This protein binds this small molecule.
Small molecule (SMILES): CC(=O)N[C@H]1[C@H]([C@H](O)[C@H](O)CO)O[C@@](O)(C(=O)O)C[C@@H]1O

Sequence of chain 9.A:
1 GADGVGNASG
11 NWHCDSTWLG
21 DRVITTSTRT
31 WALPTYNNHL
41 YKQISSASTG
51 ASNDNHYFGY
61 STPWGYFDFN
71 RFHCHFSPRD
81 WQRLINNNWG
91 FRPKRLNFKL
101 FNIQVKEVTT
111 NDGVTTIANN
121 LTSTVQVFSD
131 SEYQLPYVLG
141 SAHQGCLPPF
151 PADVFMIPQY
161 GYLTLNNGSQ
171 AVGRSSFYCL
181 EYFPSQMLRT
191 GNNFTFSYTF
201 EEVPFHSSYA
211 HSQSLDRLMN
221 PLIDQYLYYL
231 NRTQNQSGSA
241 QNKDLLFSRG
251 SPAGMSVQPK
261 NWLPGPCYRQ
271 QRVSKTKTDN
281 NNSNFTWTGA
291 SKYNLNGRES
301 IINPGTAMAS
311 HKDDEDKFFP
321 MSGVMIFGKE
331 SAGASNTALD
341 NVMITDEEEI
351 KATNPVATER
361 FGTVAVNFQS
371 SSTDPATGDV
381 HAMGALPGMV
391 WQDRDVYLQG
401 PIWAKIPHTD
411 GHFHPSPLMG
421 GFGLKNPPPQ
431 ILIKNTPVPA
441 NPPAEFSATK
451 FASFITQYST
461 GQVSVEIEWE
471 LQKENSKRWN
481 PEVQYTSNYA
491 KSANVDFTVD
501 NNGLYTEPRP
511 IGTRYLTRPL

Binding-site contacts:
Ligand atom O10 contacts residue SER256 of chain 9.A at 3.5 Å (h-bond).
Ligand atom O1B contacts residue ARG232 of chain 9.A at 2.5 Å (salt-bridge).
Ligand atom O4 contacts residue VAL257 of chain 9.A at 3.1 Å.
Ligand atom C3 contacts residue ASN231 of chain 9.A at 3.9 Å.
Ligand atom O2 contacts residue ARG232 of chain 9.A at 4.5 Å.
Ligand atom O4 contacts residue ASN231 of chain 9.A at 4.2 Å.
Ligand atom C1 contacts residue ARG232 of chain 9.A at 3.6 Å.
Ligand atom C11 contacts residue GLY254 of chain 9.A at 3.6 Å.
Ligand atom O1B contacts residue ASN231 of chain 9.A at 4.3 Å.
Ligand atom C11 contacts residue ALA253 of chain 9.A at 3.6 Å (hydrophobic).
Ligand atom O1A contacts residue ARG232 of chain 9.A at 3.5 Å.
Ligand atom C10 contacts residue SER256 of chain 9.A at 4.2 Å.
Ligand atom C11 contacts residue SER256 of chain 9.A at 4.3 Å.
Ligand atom O2 contacts residue ASN231 of chain 9.A at 4.2 Å.
Ligand atom O1A contacts residue ASN231 of chain 9.A at 2.7 Å (h-bond).
Ligand atom C2 contacts residue ASN231 of chain 9.A at 4.0 Å.
Ligand atom C5 contacts residue ASN231 of chain 9.A at 4.5 Å.
Ligand atom C1 contacts residue ASN231 of chain 9.A at 3.6 Å.
Ligand atom C4 contacts residue ASN231 of chain 9.A at 3.5 Å.
Ligand atom C4 contacts residue VAL257 of chain 9.A at 4.4 Å (hydrophobic).